Sequence of chain 3.A:
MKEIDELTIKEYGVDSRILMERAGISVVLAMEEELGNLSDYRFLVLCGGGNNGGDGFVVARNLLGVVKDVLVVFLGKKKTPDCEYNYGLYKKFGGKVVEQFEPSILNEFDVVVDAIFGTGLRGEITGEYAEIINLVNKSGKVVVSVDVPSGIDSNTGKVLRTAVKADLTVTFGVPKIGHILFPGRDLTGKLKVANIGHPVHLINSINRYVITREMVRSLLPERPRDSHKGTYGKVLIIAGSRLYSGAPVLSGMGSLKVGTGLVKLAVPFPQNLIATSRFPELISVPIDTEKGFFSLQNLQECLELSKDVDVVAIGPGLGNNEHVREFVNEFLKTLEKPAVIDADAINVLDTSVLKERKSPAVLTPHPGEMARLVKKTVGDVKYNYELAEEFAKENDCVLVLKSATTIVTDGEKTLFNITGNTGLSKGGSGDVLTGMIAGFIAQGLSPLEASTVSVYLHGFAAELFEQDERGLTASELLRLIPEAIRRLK

Binding-site contacts:
Ligand atom CZ contacts residue ALA42 of chain 7.A at 3.5 Å (hydrophobic).
Ligand atom O contacts residue VAL205 of chain 7.A at 3.4 Å (h-bond).
Ligand atom O contacts residue VAL205 of chain 7.A at 3.0 Å (h-bond).
Ligand atom CD2 contacts residue VAL40 of chain 3.A at 3.5 Å (hydrophobic).
Ligand atom CD1 contacts residue ASN74 of chain 3.A at 3.6 Å.
Ligand atom CD1 contacts residue SER38 of chain 7.A at 3.7 Å.
Ligand atom O contacts residue ASN207 of chain 7.A at 3.3 Å (h-bond).
Ligand atom O contacts residue LYS204 of chain 7.A at 3.9 Å.
Ligand atom CB contacts residue ASN49 of chain 3.A at 3.5 Å.
Ligand atom CD2 contacts residue LEU41 of chain 7.A at 3.6 Å (hydrophobic).
Ligand atom N contacts residue GLU44 of chain 3.A at 3.0 Å (salt-bridge).
Ligand atom N contacts residue VAL205 of chain 7.A at 2.9 Å (h-bond).
Ligand atom CE2 contacts residue ASN207 of chain 7.A at 3.6 Å.
Ligand atom CE3 contacts residue LEU41 of chain 3.A at 3.7 Å (hydrophobic).
Ligand atom CD1 contacts residue VAL205 of chain 7.A at 3.9 Å (hydrophobic).
Ligand atom CE2 contacts residue ASN74 of chain 3.A at 3.9 Å.
Ligand atom CH2 contacts residue ILE37 of chain 3.A at 3.8 Å (hydrophobic).
Ligand atom CZ2 contacts residue ARG34 of chain 7.A at 3.8 Å.
Ligand atom CH2 contacts residue ARG34 of chain 7.A at 3.7 Å.
Ligand atom CD1 contacts residue ASN207 of chain 7.A at 3.6 Å.
Ligand atom CD2 contacts residue GLU45 of chain 7.A at 3.8 Å.
Ligand atom CE2 contacts residue GLU45 of chain 7.A at 3.7 Å.
Ligand atom NE1 contacts residue VAL40 of chain 3.A at 3.7 Å.
Ligand atom CE2 contacts residue VAL40 of chain 3.A at 3.6 Å (hydrophobic).
Ligand atom CE1 contacts residue ALA42 of chain 7.A at 3.8 Å (hydrophobic).
Ligand atom C contacts residue VAL205 of chain 7.A at 3.5 Å (hydrophobic).
Ligand atom CZ contacts residue SER38 of chain 7.A at 3.5 Å.
Ligand atom NE1 contacts residue ASN74 of chain 3.A at 2.8 Å (h-bond).
Ligand atom N contacts residue GLU44 of chain 3.A at 3.8 Å.
Ligand atom CE1 contacts residue ALA206 of chain 7.A at 3.9 Å (hydrophobic).
Ligand atom CA contacts residue VAL205 of chain 7.A at 3.2 Å (hydrophobic).
Ligand atom NE1 contacts residue ASN207 of chain 7.A at 3.7 Å.
Ligand atom CG contacts residue VAL40 of chain 3.A at 3.6 Å (hydrophobic).
Ligand atom CB contacts residue GLU44 of chain 3.A at 3.1 Å.
Ligand atom CZ2 contacts residue ASN74 of chain 3.A at 3.6 Å.
Ligand atom O contacts residue ASN207 of chain 7.A at 2.8 Å (h-bond).
Ligand atom CD1 contacts residue VAL40 of chain 3.A at 3.7 Å (hydrophobic).
Ligand atom CA contacts residue GLU44 of chain 3.A at 3.6 Å.
Ligand atom CZ2 contacts residue ASN207 of chain 7.A at 3.7 Å.
Ligand atom O contacts residue ALA206 of chain 7.A at 3.2 Å.

A small-molecule ligand and the protein it binds are described below.
Small molecule (SMILES): CC(C)C[C@H](NC(=O)[C@H](CC1=c2ccccc2=NC1)NC(=O)[C@H](C)N)C(=O)N[C@@H](Cc1ccccc1)C(=O)N[C@@H](CCC(=O)O)C(=O)N[C@@H](C)C=O

Sequence of chain 7.A:
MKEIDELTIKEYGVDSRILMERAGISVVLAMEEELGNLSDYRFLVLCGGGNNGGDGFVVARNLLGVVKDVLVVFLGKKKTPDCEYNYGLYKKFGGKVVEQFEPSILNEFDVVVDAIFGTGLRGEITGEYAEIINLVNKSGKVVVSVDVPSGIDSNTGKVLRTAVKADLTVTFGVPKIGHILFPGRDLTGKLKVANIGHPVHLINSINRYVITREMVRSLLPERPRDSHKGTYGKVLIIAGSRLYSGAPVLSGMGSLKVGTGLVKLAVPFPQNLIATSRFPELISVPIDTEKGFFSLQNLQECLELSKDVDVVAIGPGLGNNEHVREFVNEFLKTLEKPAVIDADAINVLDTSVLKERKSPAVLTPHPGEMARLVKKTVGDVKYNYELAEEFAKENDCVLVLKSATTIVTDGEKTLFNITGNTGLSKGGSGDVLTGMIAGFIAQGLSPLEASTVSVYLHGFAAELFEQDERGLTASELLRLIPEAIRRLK